Sequence of chain 1.A:
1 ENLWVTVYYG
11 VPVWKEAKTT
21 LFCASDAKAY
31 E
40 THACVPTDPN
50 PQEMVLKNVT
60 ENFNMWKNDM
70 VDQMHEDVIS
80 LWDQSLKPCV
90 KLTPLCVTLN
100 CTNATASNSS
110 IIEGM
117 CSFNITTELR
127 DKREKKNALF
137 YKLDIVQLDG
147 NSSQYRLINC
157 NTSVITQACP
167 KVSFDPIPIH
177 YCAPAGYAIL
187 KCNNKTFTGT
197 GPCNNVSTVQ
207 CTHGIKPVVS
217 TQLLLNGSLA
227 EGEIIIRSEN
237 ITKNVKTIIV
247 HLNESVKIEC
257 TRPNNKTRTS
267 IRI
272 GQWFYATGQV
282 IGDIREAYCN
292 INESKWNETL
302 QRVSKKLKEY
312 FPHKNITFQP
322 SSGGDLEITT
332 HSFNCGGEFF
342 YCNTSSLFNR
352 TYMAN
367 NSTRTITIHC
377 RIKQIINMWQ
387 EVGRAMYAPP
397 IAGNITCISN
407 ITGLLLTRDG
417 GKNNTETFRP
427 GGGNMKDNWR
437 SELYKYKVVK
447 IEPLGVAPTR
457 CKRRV

The protein below binds the small molecule below.
Small molecule (SMILES): CC(=O)N[C@@H]1[C@@H](O)[C@H](O)[C@@H](CO)O[C@H]1O

Binding-site contacts:
Ligand atom C2 contacts residue VAL54 of chain 1.A at 4.0 Å (hydrophobic).
Ligand atom C8 contacts residue ASN201 of chain 1.A at 3.5 Å.
Ligand atom C1 contacts residue ASN201 of chain 1.A at 1.4 Å.
Ligand atom O7 contacts residue VAL54 of chain 1.A at 3.7 Å.
Ligand atom O7 contacts residue SER203 of chain 1.A at 4.3 Å.
Ligand atom N2 contacts residue ASN189 of chain 1.A at 3.9 Å.
Ligand atom O3 contacts residue VAL54 of chain 1.A at 3.0 Å.
Ligand atom C7 contacts residue SER203 of chain 1.A at 4.2 Å.
Ligand atom C8 contacts residue GLU52 of chain 1.A at 3.6 Å.
Ligand atom O5 contacts residue ASN201 of chain 1.A at 2.4 Å (h-bond).
Ligand atom C7 contacts residue ASN189 of chain 1.A at 4.1 Å.
Ligand atom C7 contacts residue ASN201 of chain 1.A at 3.2 Å.
Ligand atom C8 contacts residue LYS187 of chain 1.A at 4.3 Å.
Ligand atom C8 contacts residue SER203 of chain 1.A at 3.0 Å.
Ligand atom C4 contacts residue ASN201 of chain 1.A at 4.3 Å.
Ligand atom O7 contacts residue ASN201 of chain 1.A at 3.0 Å.
Ligand atom N2 contacts residue VAL54 of chain 1.A at 4.1 Å.
Ligand atom O7 contacts residue VAL202 of chain 1.A at 3.1 Å (h-bond).
Ligand atom N2 contacts residue ASN201 of chain 1.A at 2.9 Å (h-bond).
Ligand atom C8 contacts residue VAL202 of chain 1.A at 3.7 Å (hydrophobic).
Ligand atom C8 contacts residue CYS188 of chain 1.A at 4.4 Å (hydrophobic).
Ligand atom C8 contacts residue ASN189 of chain 1.A at 3.2 Å.
Ligand atom C7 contacts residue VAL54 of chain 1.A at 4.1 Å (hydrophobic).
Ligand atom C7 contacts residue VAL202 of chain 1.A at 3.9 Å (hydrophobic).
Ligand atom C3 contacts residue VAL54 of chain 1.A at 4.0 Å (hydrophobic).
Ligand atom O6 contacts residue ASN201 of chain 1.A at 4.1 Å.
Ligand atom C1 contacts residue ASN189 of chain 1.A at 4.4 Å.
Ligand atom C3 contacts residue ASN201 of chain 1.A at 3.8 Å.
Ligand atom C5 contacts residue ASN201 of chain 1.A at 3.7 Å.
Ligand atom C2 contacts residue ASN201 of chain 1.A at 2.5 Å.